Sequence of chain 49.E:
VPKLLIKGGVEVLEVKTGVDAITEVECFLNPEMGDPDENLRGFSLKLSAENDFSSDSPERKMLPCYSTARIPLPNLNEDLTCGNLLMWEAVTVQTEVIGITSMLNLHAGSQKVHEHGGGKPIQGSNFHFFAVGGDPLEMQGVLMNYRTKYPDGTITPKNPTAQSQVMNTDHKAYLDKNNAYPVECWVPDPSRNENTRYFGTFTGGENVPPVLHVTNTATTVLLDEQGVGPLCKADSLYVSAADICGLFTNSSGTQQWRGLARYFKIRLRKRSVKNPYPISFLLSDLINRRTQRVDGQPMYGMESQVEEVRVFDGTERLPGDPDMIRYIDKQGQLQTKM

Binding-site contacts:
Ligand atom O1B contacts residue SER274 of chain 49.A at 3.9 Å.
Ligand atom C11 contacts residue ASN272 of chain 49.A at 3.4 Å.
Ligand atom O10 contacts residue PHE75 of chain 49.B at 3.5 Å.
Ligand atom C10 contacts residue GLN278 of chain 49.A at 4.0 Å.
Ligand atom O8 contacts residue GLN278 of chain 49.A at 3.5 Å (h-bond).
Ligand atom C1 contacts residue THR276 of chain 49.A at 3.5 Å.
Ligand atom C11 contacts residue HIS138 of chain 49.E at 3.4 Å.
Ligand atom C8 contacts residue GLN278 of chain 49.A at 3.7 Å.
Ligand atom O9 contacts residue LEU67 of chain 49.A at 3.2 Å.
Ligand atom C11 contacts residue PHE75 of chain 49.B at 3.5 Å (hydrophobic).
Ligand atom C11 contacts residue PHE270 of chain 49.A at 3.8 Å (hydrophobic).
Ligand atom C11 contacts residue PHE65 of chain 49.A at 3.7 Å (hydrophobic).
Ligand atom O8 contacts residue LYS68 of chain 49.A at 3.9 Å.
Ligand atom C9 contacts residue GLN278 of chain 49.A at 3.2 Å.
Ligand atom C5 contacts residue ASN272 of chain 49.A at 3.9 Å.
Ligand atom C10 contacts residue ASN272 of chain 49.A at 3.7 Å.
Ligand atom C4 contacts residue ASN272 of chain 49.A at 4.0 Å.
Ligand atom O9 contacts residue LYS68 of chain 49.A at 2.8 Å (salt-bridge).
Ligand atom O1B contacts residue LYS68 of chain 49.A at 3.7 Å.
Ligand atom C11 contacts residue THR276 of chain 49.A at 3.7 Å.
Ligand atom C9 contacts residue LEU67 of chain 49.A at 3.9 Å (hydrophobic).
Ligand atom C6 contacts residue ASN272 of chain 49.A at 3.5 Å.
Ligand atom C11 contacts residue LEU62 of chain 49.A at 4.0 Å (hydrophobic).
Ligand atom C10 contacts residue LEU62 of chain 49.A at 3.9 Å (hydrophobic).
Ligand atom N5 contacts residue GLN278 of chain 49.A at 3.7 Å.
Ligand atom C1 contacts residue LYS68 of chain 49.A at 3.8 Å.
Ligand atom O1A contacts residue SER274 of chain 49.A at 2.3 Å (h-bond).
Ligand atom C1 contacts residue SER274 of chain 49.A at 3.4 Å.
Ligand atom O10 contacts residue LEU62 of chain 49.A at 3.6 Å.
Ligand atom C7 contacts residue GLN278 of chain 49.A at 3.8 Å.
Ligand atom C10 contacts residue PHE75 of chain 49.B at 3.9 Å (hydrophobic).
Ligand atom O8 contacts residue ASN272 of chain 49.A at 3.5 Å (h-bond).
Ligand atom C11 contacts residue GLN278 of chain 49.A at 3.4 Å.
Ligand atom O1B contacts residue ASN272 of chain 49.A at 3.7 Å.
Ligand atom O1B contacts residue THR276 of chain 49.A at 2.8 Å (h-bond).
Ligand atom N5 contacts residue ASN272 of chain 49.A at 3.1 Å (h-bond).
Ligand atom C9 contacts residue LYS68 of chain 49.A at 3.8 Å.
Ligand atom O8 contacts residue THR276 of chain 49.A at 3.2 Å.
Ligand atom O1A contacts residue LYS68 of chain 49.A at 3.2 Å (salt-bridge).
Ligand atom O1A contacts residue THR276 of chain 49.A at 3.4 Å (h-bond).

Sequence of chain 49.A:
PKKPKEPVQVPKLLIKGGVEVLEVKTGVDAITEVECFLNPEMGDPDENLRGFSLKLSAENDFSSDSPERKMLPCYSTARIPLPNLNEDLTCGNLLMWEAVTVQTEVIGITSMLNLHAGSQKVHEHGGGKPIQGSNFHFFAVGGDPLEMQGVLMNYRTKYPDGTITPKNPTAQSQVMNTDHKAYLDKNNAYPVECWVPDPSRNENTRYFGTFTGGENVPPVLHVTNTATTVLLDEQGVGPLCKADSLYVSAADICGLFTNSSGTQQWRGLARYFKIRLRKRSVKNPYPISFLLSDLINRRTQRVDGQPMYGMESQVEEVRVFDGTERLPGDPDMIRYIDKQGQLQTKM

Sequence of chain 49.B:
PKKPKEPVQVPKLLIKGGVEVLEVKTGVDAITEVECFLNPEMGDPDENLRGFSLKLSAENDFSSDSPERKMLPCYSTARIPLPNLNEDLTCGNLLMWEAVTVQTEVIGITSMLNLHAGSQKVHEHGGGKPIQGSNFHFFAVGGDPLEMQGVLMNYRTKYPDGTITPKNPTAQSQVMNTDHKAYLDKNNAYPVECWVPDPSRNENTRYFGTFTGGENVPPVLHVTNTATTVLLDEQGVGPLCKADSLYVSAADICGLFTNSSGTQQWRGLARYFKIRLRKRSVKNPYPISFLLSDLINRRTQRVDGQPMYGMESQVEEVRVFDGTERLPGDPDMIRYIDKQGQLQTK

A small-molecule ligand and the protein it binds are described below.
Small molecule (SMILES): CC(=O)N[C@H]1[C@H]([C@H](O)[C@H](O)CO)O[C@@](O[C@H](CO)[C@@H](O)[C@@H]2O[C@@H](C(=O)O)C[C@H](O)[C@H]2NC(C)=O)(C(=O)O)C[C@@H]1O